Sequence of chain 1.F:
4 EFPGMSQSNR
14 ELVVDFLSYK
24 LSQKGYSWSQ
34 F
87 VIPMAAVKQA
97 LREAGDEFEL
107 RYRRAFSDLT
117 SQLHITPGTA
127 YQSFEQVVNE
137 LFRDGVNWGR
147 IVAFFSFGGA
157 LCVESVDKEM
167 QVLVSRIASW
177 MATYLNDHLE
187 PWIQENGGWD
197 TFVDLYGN

The small molecule below binds the protein below.
Small molecule (SMILES): CC1(C)CCC(c2ccc(Cl)cc2)=C(CN2CCN(c3ccc(C(=O)NS(=O)(=O)c4ccc(N[C@H](CCN5CCOCC5)CSc5ccccc5)c(S(=O)(=O)C(F)(F)F)c4)cc3)CC2)C1

Binding-site contacts:
Ligand atom C36 contacts residue TYR202 of chain 1.F at 3.2 Å (hydrophobic).
Ligand atom O55 contacts residue PHE198 of chain 1.F at 3.9 Å.
Ligand atom O56 contacts residue ASN143 of chain 1.F at 3.5 Å (h-bond).
Ligand atom O55 contacts residue TRP144 of chain 1.F at 3.4 Å.
Ligand atom CL6 contacts residue PHE153 of chain 1.F at 3.5 Å.
Ligand atom C3 contacts residue VAL148 of chain 1.F at 3.7 Å (hydrophobic).
Ligand atom F60 contacts residue TRP144 of chain 1.F at 3.8 Å.
Ligand atom C15 contacts residue ALA149 of chain 1.F at 3.3 Å (hydrophobic).
Ligand atom C3 contacts residue PHE104 of chain 1.F at 3.8 Å (hydrophobic).
Ligand atom C45 contacts residue TYR202 of chain 1.F at 3.9 Å (hydrophobic).
Ligand atom F59 contacts residue TYR202 of chain 1.F at 3.8 Å.
Ligand atom C6 contacts residue TYR108 of chain 1.F at 3.5 Å (hydrophobic).
Ligand atom C38 contacts residue TYR202 of chain 1.F at 3.8 Å (hydrophobic).
Ligand atom C16 contacts residue GLY145 of chain 1.F at 3.5 Å.
Ligand atom C1 contacts residue GLY145 of chain 1.F at 3.9 Å.
Ligand atom S62 contacts residue ARG107 of chain 1.F at 3.6 Å.
Ligand atom C28 contacts residue VAL133 of chain 1.F at 3.8 Å (hydrophobic).
Ligand atom C35 contacts residue GLU103 of chain 1.F at 2.9 Å.
Ligand atom N50 contacts residue GLU103 of chain 1.F at 3.1 Å (salt-bridge).
Ligand atom C37 contacts residue GLU103 of chain 1.F at 3.2 Å.
Ligand atom C15 contacts residue PHE153 of chain 1.F at 3.6 Å (hydrophobic).
Ligand atom CL6 contacts residue SER152 of chain 1.F at 3.5 Å.
Ligand atom N52 contacts residue GLY145 of chain 1.F at 3.4 Å.
Ligand atom C8 contacts residue TYR108 of chain 1.F at 3.5 Å (hydrophobic).
Ligand atom C44 contacts residue GLU103 of chain 1.F at 3.6 Å.
Ligand atom C7 contacts residue GLY145 of chain 1.F at 3.9 Å.
Ligand atom F61 contacts residue TYR202 of chain 1.F at 3.8 Å.
Ligand atom C45 contacts residue GLU103 of chain 1.F at 3.8 Å.
Ligand atom O54 contacts residue TYR202 of chain 1.F at 3.7 Å.
Ligand atom C32 contacts residue TYR108 of chain 1.F at 3.8 Å (hydrophobic).
Ligand atom S62 contacts residue GLU103 of chain 1.F at 3.4 Å.
Ligand atom C41 contacts residue GLU136 of chain 1.F at 3.3 Å.
Ligand atom O56 contacts residue GLY145 of chain 1.F at 3.3 Å (h-bond).
Ligand atom C1 contacts residue PHE104 of chain 1.F at 3.6 Å (hydrophobic).
Ligand atom O55 contacts residue GLY145 of chain 1.F at 3.3 Å (h-bond).
Ligand atom F61 contacts residue LEU201 of chain 1.F at 3.8 Å.
Ligand atom F59 contacts residue PHE198 of chain 1.F at 3.2 Å.
Ligand atom CL6 contacts residue PHE112 of chain 1.F at 3.0 Å.
Ligand atom C43 contacts residue GLU103 of chain 1.F at 3.4 Å.
Ligand atom O55 contacts residue VAL148 of chain 1.F at 3.7 Å.